Sequence of chain 1.B:
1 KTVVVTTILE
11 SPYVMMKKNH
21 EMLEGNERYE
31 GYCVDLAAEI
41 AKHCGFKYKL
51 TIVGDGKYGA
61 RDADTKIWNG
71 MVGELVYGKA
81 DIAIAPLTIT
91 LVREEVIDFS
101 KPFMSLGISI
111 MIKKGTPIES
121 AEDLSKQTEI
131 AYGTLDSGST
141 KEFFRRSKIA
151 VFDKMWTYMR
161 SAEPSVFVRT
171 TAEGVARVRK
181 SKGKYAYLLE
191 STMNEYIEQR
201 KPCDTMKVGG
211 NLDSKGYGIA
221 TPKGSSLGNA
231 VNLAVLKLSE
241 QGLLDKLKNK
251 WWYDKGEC

The protein below binds the small molecule below.
Small molecule (SMILES): NC(=O)CN1CCCC1=O

Sequence of chain 1.A:
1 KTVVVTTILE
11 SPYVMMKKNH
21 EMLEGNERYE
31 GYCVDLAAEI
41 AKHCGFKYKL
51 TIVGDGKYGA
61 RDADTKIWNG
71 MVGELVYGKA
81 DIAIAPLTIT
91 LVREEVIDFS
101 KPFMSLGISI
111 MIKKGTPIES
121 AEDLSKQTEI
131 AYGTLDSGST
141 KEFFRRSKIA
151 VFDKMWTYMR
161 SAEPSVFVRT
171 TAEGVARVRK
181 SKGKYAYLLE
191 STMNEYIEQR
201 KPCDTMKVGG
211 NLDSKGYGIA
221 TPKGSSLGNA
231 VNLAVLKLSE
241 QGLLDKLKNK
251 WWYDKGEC

Binding-site contacts:
Ligand atom O10 contacts residue ASP245 of chain 1.B at 3.1 Å (salt-bridge).
Ligand atom O10 contacts residue SER214 of chain 1.A at 2.7 Å (h-bond).
Ligand atom C09 contacts residue SER214 of chain 1.A at 3.1 Å.
Ligand atom C07 contacts residue SER214 of chain 1.A at 4.3 Å.
Ligand atom C08 contacts residue SER214 of chain 1.A at 3.0 Å.
Ligand atom O03 contacts residue ASN249 of chain 1.B at 3.9 Å.
Ligand atom N05 contacts residue ASP245 of chain 1.B at 4.5 Å.
Ligand atom C09 contacts residue ASN211 of chain 1.A at 4.0 Å.
Ligand atom C09 contacts residue ASP213 of chain 1.A at 4.0 Å.
Ligand atom N01 contacts residue ASN249 of chain 1.B at 2.8 Å (h-bond).
Ligand atom N05 contacts residue ASN211 of chain 1.A at 3.8 Å.
Ligand atom C04 contacts residue ASN211 of chain 1.A at 4.3 Å.
Ligand atom C06 contacts residue ASN211 of chain 1.A at 3.8 Å.
Ligand atom C02 contacts residue ASN249 of chain 1.B at 4.0 Å.
Ligand atom O10 contacts residue LEU212 of chain 1.A at 4.4 Å.
Ligand atom O10 contacts residue ASP213 of chain 1.A at 3.2 Å.
Ligand atom C08 contacts residue ASN211 of chain 1.A at 4.1 Å.
Ligand atom C04 contacts residue ASP245 of chain 1.B at 4.2 Å.
Ligand atom C09 contacts residue ASP245 of chain 1.B at 4.0 Å.
Ligand atom N01 contacts residue ASP245 of chain 1.B at 4.3 Å.
Ligand atom C08 contacts residue ASP213 of chain 1.A at 3.9 Å.
Ligand atom C07 contacts residue ASN211 of chain 1.A at 4.0 Å.